The small molecule below binds the protein below.
Small molecule (SMILES): Cc1ccc(-c2ccc(NC(=O)N3CCC4(CCO4)CC3)cc2)cc1

Sequence of chain 1.B:
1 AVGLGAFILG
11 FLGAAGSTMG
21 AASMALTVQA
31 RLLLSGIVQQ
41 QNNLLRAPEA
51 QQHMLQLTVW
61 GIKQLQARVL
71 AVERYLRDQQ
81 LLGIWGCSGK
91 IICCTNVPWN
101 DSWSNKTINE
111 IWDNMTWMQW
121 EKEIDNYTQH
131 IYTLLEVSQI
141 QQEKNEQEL

Sequence of chain 1.H:
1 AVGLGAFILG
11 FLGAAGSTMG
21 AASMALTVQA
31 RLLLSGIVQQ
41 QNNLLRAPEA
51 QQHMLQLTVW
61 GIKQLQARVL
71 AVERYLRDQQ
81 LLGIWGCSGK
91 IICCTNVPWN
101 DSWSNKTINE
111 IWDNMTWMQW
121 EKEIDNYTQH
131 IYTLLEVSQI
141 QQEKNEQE

Binding-site contacts:
Ligand atom C25 contacts residue GLU73 of chain 1.H at 3.9 Å.
Ligand atom C22 contacts residue GLN80 of chain 1.H at 3.4 Å.
Ligand atom C04 contacts residue LEU76 of chain 1.H at 4.0 Å (hydrophobic).
Ligand atom C05 contacts residue PHE7 of chain 1.B at 3.6 Å (hydrophobic).
Ligand atom C25 contacts residue PHE7 of chain 1.B at 3.5 Å (hydrophobic).
Ligand atom C07 contacts residue ARG77 of chain 1.H at 3.7 Å.
Ligand atom C21 contacts residue LEU26 of chain 1.B at 3.4 Å (hydrophobic).
Ligand atom C22 contacts residue PHE11 of chain 1.B at 3.5 Å (hydrophobic).
Ligand atom C07 contacts residue PHE11 of chain 1.B at 3.9 Å (hydrophobic).
Ligand atom C03 contacts residue TYR75 of chain 1.B at 3.8 Å (hydrophobic).
Ligand atom C18 contacts residue ILE84 of chain 1.H at 4.0 Å (hydrophobic).
Ligand atom C22 contacts residue PHE7 of chain 1.B at 3.9 Å (hydrophobic).
Ligand atom C06 contacts residue PHE7 of chain 1.B at 3.7 Å (hydrophobic).
Ligand atom C09 contacts residue PHE11 of chain 1.B at 3.5 Å (hydrophobic).
Ligand atom O19 contacts residue GLY83 of chain 1.H at 3.7 Å.
Ligand atom C04 contacts residue TYR75 of chain 1.B at 3.7 Å (hydrophobic).
Ligand atom O12 contacts residue PHE11 of chain 1.B at 3.2 Å.
Ligand atom C14 contacts residue LEU26 of chain 1.B at 3.9 Å (hydrophobic).
Ligand atom C08 contacts residue LEU81 of chain 1.H at 3.6 Å (hydrophobic).
Ligand atom O19 contacts residue ILE84 of chain 1.H at 3.6 Å.
Ligand atom C23 contacts residue PHE11 of chain 1.B at 4.0 Å (hydrophobic).
Ligand atom C01 contacts residue VAL72 of chain 1.B at 3.8 Å (hydrophobic).
Ligand atom C05 contacts residue ARG77 of chain 1.H at 3.8 Å.
Ligand atom C23 contacts residue TYR75 of chain 1.B at 3.8 Å (hydrophobic).
Ligand atom C23 contacts residue GLN80 of chain 1.H at 4.0 Å.
Ligand atom C01 contacts residue ALA6 of chain 1.B at 4.0 Å (hydrophobic).
Ligand atom N10 contacts residue PHE11 of chain 1.B at 3.8 Å.
Ligand atom C17 contacts residue THR27 of chain 1.B at 3.2 Å.
Ligand atom O12 contacts residue ILE91 of chain 1.B at 3.4 Å.
Ligand atom N13 contacts residue LEU26 of chain 1.B at 3.8 Å.
Ligand atom C21 contacts residue ALA30 of chain 1.B at 4.0 Å (hydrophobic).
Ligand atom C24 contacts residue PHE7 of chain 1.B at 3.6 Å (hydrophobic).
Ligand atom C15 contacts residue ILE92 of chain 1.B at 3.9 Å (hydrophobic).
Ligand atom C24 contacts residue ARG77 of chain 1.H at 3.7 Å.
Ligand atom C11 contacts residue PHE11 of chain 1.B at 3.8 Å (hydrophobic).
Ligand atom C01 contacts residue GLU73 of chain 1.H at 3.8 Å.
Ligand atom C08 contacts residue PHE11 of chain 1.B at 3.8 Å (hydrophobic).
Ligand atom C03 contacts residue LEU76 of chain 1.H at 3.5 Å (hydrophobic).
Ligand atom N10 contacts residue LEU81 of chain 1.H at 4.0 Å.
Ligand atom C23 contacts residue PHE7 of chain 1.B at 3.5 Å (hydrophobic).